The protein below binds the small molecule below.
Small molecule (SMILES): CC(=O)N[C@H]1[C@H](O[C@H]2[C@H](O)[C@@H](NC(C)=O)CO[C@@H]2CO)O[C@H](CO)[C@@H](O[C@@H]2O[C@H](CO[C@H]3O[C@H](CO)[C@@H](O)[C@H](O)[C@@H]3O)[C@@H](O)[C@H](O[C@H]3O[C@H](CO)[C@@H](O)[C@H](O)[C@@H]3O)[C@@H]2O)[C@@H]1O

Binding-site contacts:
Ligand atom O4 contacts residue SER194 of chain 1.C at 4.1 Å.
Ligand atom O7 contacts residue SER430 of chain 1.C at 2.3 Å (h-bond).
Ligand atom O6 contacts residue CYS361 of chain 1.C at 3.7 Å.
Ligand atom C1 contacts residue ASN247 of chain 1.C at 1.4 Å.
Ligand atom O2 contacts residue ASP196 of chain 1.C at 4.3 Å.
Ligand atom C7 contacts residue SER430 of chain 1.C at 3.5 Å.
Ligand atom C3 contacts residue ASN247 of chain 1.C at 3.8 Å.
Ligand atom C3 contacts residue ILE429 of chain 1.C at 3.8 Å (hydrophobic).
Ligand atom O7 contacts residue PRO197 of chain 1.C at 4.2 Å.
Ligand atom C7 contacts residue ASP196 of chain 1.C at 4.0 Å.
Ligand atom C3 contacts residue ASP196 of chain 1.C at 3.4 Å.
Ligand atom O6 contacts residue CYS428 of chain 1.C at 4.0 Å.
Ligand atom C8 contacts residue SER430 of chain 1.C at 4.1 Å.
Ligand atom O3 contacts residue SER194 of chain 1.C at 3.9 Å.
Ligand atom C7 contacts residue ASN247 of chain 1.C at 3.3 Å.
Ligand atom C8 contacts residue NAG1 of chain 1.QA at 3.2 Å.
Ligand atom C4 contacts residue ASN247 of chain 1.C at 4.3 Å.
Ligand atom O7 contacts residue ASP196 of chain 1.C at 3.9 Å.
Ligand atom C2 contacts residue SER430 of chain 1.C at 4.2 Å.
Ligand atom C7 contacts residue ILE429 of chain 1.C at 4.1 Å (hydrophobic).
Ligand atom O3 contacts residue ASP196 of chain 1.C at 2.3 Å (salt-bridge).
Ligand atom N2 contacts residue SER430 of chain 1.C at 4.3 Å.
Ligand atom N2 contacts residue NAG1 of chain 1.QA at 3.9 Å.
Ligand atom C7 contacts residue NAG1 of chain 1.QA at 4.1 Å.
Ligand atom O5 contacts residue ASN247 of chain 1.C at 2.3 Å (h-bond).
Ligand atom C5 contacts residue ASN247 of chain 1.C at 3.6 Å.
Ligand atom C2 contacts residue ASN247 of chain 1.C at 2.6 Å.
Ligand atom C2 contacts residue ILE429 of chain 1.C at 3.8 Å (hydrophobic).
Ligand atom O7 contacts residue ILE429 of chain 1.C at 4.0 Å.
Ligand atom C8 contacts residue ASN247 of chain 1.C at 4.4 Å.
Ligand atom N2 contacts residue ILE429 of chain 1.C at 4.0 Å.
Ligand atom C7 contacts residue ASN431 of chain 1.C at 3.4 Å.
Ligand atom N2 contacts residue ASN247 of chain 1.C at 2.9 Å (h-bond).
Ligand atom O3 contacts residue ILE429 of chain 1.C at 2.8 Å (h-bond).
Ligand atom O7 contacts residue ASN247 of chain 1.C at 2.6 Å (h-bond).
Ligand atom C8 contacts residue ASN431 of chain 1.C at 3.1 Å.
Ligand atom O7 contacts residue ASN431 of chain 1.C at 2.8 Å (h-bond).
Ligand atom C2 contacts residue ASP196 of chain 1.C at 4.0 Å.
Ligand atom C8 contacts residue PRO197 of chain 1.C at 3.9 Å (hydrophobic).
Ligand atom C8 contacts residue ASP196 of chain 1.C at 3.4 Å.

Sequence of chain 1.C:
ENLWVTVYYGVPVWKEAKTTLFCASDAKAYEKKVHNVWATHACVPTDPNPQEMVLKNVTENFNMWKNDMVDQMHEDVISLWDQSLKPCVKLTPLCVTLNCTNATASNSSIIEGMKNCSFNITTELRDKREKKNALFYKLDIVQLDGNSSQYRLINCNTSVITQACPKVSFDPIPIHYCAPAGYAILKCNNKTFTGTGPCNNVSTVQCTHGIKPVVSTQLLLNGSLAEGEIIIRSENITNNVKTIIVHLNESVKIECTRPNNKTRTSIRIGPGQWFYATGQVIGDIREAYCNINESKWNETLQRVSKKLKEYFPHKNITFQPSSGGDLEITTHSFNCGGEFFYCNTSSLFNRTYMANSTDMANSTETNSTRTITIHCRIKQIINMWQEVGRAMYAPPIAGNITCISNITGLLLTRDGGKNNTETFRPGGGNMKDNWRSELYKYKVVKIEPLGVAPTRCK